The small molecule below binds the protein below.
Small molecule (SMILES): CC(=O)N[C@@H]1[C@@H](O)[C@H](O)[C@@H](CO)O[C@H]1O

Sequence of chain 1.B:
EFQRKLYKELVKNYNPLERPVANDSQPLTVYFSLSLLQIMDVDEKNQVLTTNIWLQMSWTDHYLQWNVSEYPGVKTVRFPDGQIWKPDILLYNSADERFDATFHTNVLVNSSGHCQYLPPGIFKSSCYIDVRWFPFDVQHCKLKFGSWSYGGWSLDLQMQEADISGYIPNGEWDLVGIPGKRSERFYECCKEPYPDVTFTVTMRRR

Binding-site contacts:
Ligand atom C8 contacts residue ASN23 of chain 1.B at 3.0 Å.
Ligand atom C7 contacts residue ASN23 of chain 1.B at 3.3 Å.
Ligand atom O7 contacts residue ASN23 of chain 1.B at 4.0 Å.
Ligand atom O5 contacts residue ASN23 of chain 1.B at 2.4 Å (h-bond).
Ligand atom O5 contacts residue SER25 of chain 1.B at 4.3 Å.
Ligand atom C1 contacts residue ASN23 of chain 1.B at 1.4 Å.
Ligand atom C2 contacts residue ASN23 of chain 1.B at 2.5 Å.
Ligand atom C4 contacts residue ASN23 of chain 1.B at 4.2 Å.
Ligand atom C3 contacts residue ASN23 of chain 1.B at 3.8 Å.
Ligand atom N2 contacts residue ASN23 of chain 1.B at 2.9 Å (h-bond).
Ligand atom C5 contacts residue ASN23 of chain 1.B at 3.7 Å.
Ligand atom O6 contacts residue GLN26 of chain 1.B at 4.2 Å.